The small molecule below binds the protein below.
Small molecule (SMILES): CC(C)C[C@H](NC(=O)[C@H](CCCCN)NC(=O)[C@H](CC(C)C)NC(=O)[C@H](CS)NC(=O)[C@H](CC(N)=O)NC(=O)[C@H](CCC(N)=O)NC(=O)[C@H](CCCCN)NC(=O)[C@@H](NC(=O)[C@@H](N)C(C)C)C(C)C)C(=O)N[C@@H](C)C(=O)N[C@H](C(=O)N[C@H](C=O)CCCCN)[C@@H](C)O

Sequence of chain 1.B:
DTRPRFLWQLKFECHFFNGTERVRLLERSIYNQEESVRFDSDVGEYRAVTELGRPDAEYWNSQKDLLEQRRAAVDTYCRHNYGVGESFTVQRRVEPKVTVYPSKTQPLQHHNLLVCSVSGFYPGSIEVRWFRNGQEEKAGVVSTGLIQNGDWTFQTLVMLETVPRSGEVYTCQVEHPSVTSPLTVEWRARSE

Sequence of chain 1.A:
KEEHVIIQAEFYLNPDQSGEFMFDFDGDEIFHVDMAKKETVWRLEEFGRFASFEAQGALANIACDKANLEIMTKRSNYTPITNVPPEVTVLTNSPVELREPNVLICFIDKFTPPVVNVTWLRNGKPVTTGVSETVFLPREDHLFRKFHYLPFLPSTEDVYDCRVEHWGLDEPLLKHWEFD

Binding-site contacts:
Ligand atom N contacts residue ASP56 of chain 1.B at 2.9 Å (salt-bridge).
Ligand atom SG contacts residue CYS64 of chain 1.A at 2.1 Å (h-bond).
Ligand atom O contacts residue PHE53 of chain 1.A at 3.3 Å.
Ligand atom N contacts residue ASN61 of chain 1.A at 3.0 Å (h-bond).
Ligand atom CA contacts residue GLN8 of chain 1.A at 3.5 Å.
Ligand atom NZ contacts residue ASN61 of chain 1.A at 3.0 Å (h-bond).
Ligand atom C contacts residue CYS64 of chain 1.A at 3.5 Å (hydrophobic).
Ligand atom CG contacts residue ASN68 of chain 1.A at 3.5 Å.
Ligand atom CB contacts residue CYS64 of chain 1.A at 3.1 Å (hydrophobic).
Ligand atom CD1 contacts residue MET72 of chain 1.A at 3.5 Å (hydrophobic).
Ligand atom O contacts residue TRP60 of chain 1.B at 3.0 Å (h-bond).
Ligand atom CB contacts residue PHE12 of chain 1.B at 3.5 Å (hydrophobic).
Ligand atom O contacts residue ARG75 of chain 1.A at 2.8 Å (salt-bridge).
Ligand atom CA contacts residue ASN81 of chain 1.B at 3.4 Å.
Ligand atom CB contacts residue ASP56 of chain 1.B at 3.5 Å.
Ligand atom SG contacts residue ASN68 of chain 1.A at 3.6 Å (h-bond).
Ligand atom CE contacts residue GLY57 of chain 1.A at 3.4 Å.
Ligand atom O contacts residue ASN68 of chain 1.A at 2.9 Å (h-bond).
Ligand atom NE2 contacts residue ARG70 of chain 1.B at 3.3 Å (salt-bridge).
Ligand atom NE2 contacts residue GLN69 of chain 1.B at 3.0 Å (h-bond).
Ligand atom CG contacts residue ARG70 of chain 1.B at 3.3 Å.
Ligand atom N contacts residue ASN68 of chain 1.A at 3.0 Å (h-bond).
Ligand atom N contacts residue SER52 of chain 1.A at 3.0 Å (h-bond).
Ligand atom O contacts residue ASN61 of chain 1.A at 3.0 Å (h-bond).
Ligand atom O contacts residue CYS64 of chain 1.A at 3.4 Å (h-bond).
Ligand atom CA contacts residue ASN61 of chain 1.A at 3.5 Å.
Ligand atom O contacts residue ASN81 of chain 1.B at 3.0 Å (h-bond).
Ligand atom O contacts residue ARG70 of chain 1.B at 2.8 Å (salt-bridge).
Ligand atom OE1 contacts residue GLN69 of chain 1.B at 3.1 Å (h-bond).
Ligand atom N contacts residue GLN8 of chain 1.A at 2.9 Å (h-bond).
Ligand atom O contacts residue TYR77 of chain 1.B at 3.3 Å.
Ligand atom CD1 contacts residue ARG70 of chain 1.B at 3.5 Å.
Ligand atom CA contacts residue ASN68 of chain 1.A at 3.4 Å.
Ligand atom CD1 contacts residue TYR46 of chain 1.B at 3.1 Å (hydrophobic).
Ligand atom CD1 contacts residue ASN68 of chain 1.A at 3.5 Å.
Ligand atom O contacts residue TRP60 of chain 1.B at 3.5 Å.
Ligand atom NZ contacts residue GLY57 of chain 1.A at 2.7 Å (h-bond).
Ligand atom O contacts residue GLN8 of chain 1.A at 3.0 Å (h-bond).
Ligand atom N contacts residue ASN81 of chain 1.B at 2.9 Å (h-bond).
Ligand atom CB contacts residue ASP56 of chain 1.B at 3.5 Å.